Sequence of chain 2.A:
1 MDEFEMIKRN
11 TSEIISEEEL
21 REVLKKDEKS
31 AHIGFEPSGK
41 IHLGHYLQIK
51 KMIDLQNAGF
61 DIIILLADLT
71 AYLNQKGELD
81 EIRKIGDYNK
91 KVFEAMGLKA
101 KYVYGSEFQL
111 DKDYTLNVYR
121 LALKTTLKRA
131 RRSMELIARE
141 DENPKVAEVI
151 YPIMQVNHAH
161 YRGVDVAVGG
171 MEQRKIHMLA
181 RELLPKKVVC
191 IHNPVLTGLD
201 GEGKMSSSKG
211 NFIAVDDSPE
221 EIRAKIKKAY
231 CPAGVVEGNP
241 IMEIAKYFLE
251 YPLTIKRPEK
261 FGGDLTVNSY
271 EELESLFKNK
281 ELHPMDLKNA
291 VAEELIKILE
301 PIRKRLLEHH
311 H

A small-molecule ligand and the protein it binds are described below.
Small molecule (SMILES): N[C@@H](Cc1ccc(O)c([N+](=O)[O-])c1)C(=O)O

Binding-site contacts:
Ligand atom O2 contacts residue SER208 of chain 2.A at 3.6 Å.
Ligand atom CD2 contacts residue LEU136 of chain 2.A at 4.1 Å (hydrophobic).
Ligand atom C contacts residue LYS209 of chain 2.A at 4.5 Å.
Ligand atom CG contacts residue ALA138 of chain 2.A at 3.9 Å (hydrophobic).
Ligand atom CD1 contacts residue ALA138 of chain 2.A at 3.6 Å (hydrophobic).
Ligand atom CE2 contacts residue LYS204 of chain 2.A at 3.5 Å.
Ligand atom CE2 contacts residue SER208 of chain 2.A at 4.3 Å.
Ligand atom NN contacts residue SER208 of chain 2.A at 3.8 Å.
Ligand atom CE1 contacts residue SER206 of chain 2.A at 4.4 Å.
Ligand atom OH contacts residue SER208 of chain 2.A at 3.0 Å (h-bond).
Ligand atom OXT contacts residue GLU140 of chain 2.A at 4.1 Å.
Ligand atom CG contacts residue LEU136 of chain 2.A at 4.0 Å (hydrophobic).
Ligand atom O2 contacts residue LYS76 of chain 2.A at 3.5 Å (salt-bridge).
Ligand atom O contacts residue GLU140 of chain 2.A at 3.3 Å (salt-bridge).
Ligand atom CZ contacts residue SER206 of chain 2.A at 3.1 Å.
Ligand atom CA contacts residue GLU135 of chain 2.A at 4.0 Å.
Ligand atom O contacts residue LYS209 of chain 2.A at 3.9 Å.
Ligand atom CB contacts residue GLU135 of chain 2.A at 4.2 Å.
Ligand atom CD1 contacts residue ARG139 of chain 2.A at 4.3 Å.
Ligand atom NN contacts residue LYS76 of chain 2.A at 4.1 Å.
Ligand atom N contacts residue GLU140 of chain 2.A at 3.4 Å (salt-bridge).
Ligand atom CA contacts residue GLU140 of chain 2.A at 4.0 Å.
Ligand atom CB contacts residue LEU136 of chain 2.A at 3.8 Å (hydrophobic).
Ligand atom CA contacts residue LEU136 of chain 2.A at 4.2 Å (hydrophobic).
Ligand atom OH contacts residue SER206 of chain 2.A at 2.1 Å (h-bond).
Ligand atom CZ contacts residue SER208 of chain 2.A at 3.5 Å.
Ligand atom N contacts residue LEU136 of chain 2.A at 4.2 Å.
Ligand atom CD1 contacts residue ILE137 of chain 2.A at 3.8 Å (hydrophobic).
Ligand atom N contacts residue GLU135 of chain 2.A at 3.1 Å (salt-bridge).
Ligand atom O1 contacts residue SER208 of chain 2.A at 4.4 Å.
Ligand atom CB contacts residue ALA138 of chain 2.A at 3.3 Å (hydrophobic).
Ligand atom O1 contacts residue ARG139 of chain 2.A at 3.5 Å.
Ligand atom CD2 contacts residue LYS204 of chain 2.A at 3.7 Å.
Ligand atom OXT contacts residue LYS209 of chain 2.A at 4.2 Å.
Ligand atom CG contacts residue ILE137 of chain 2.A at 4.3 Å (hydrophobic).
Ligand atom C contacts residue GLU140 of chain 2.A at 3.6 Å.
Ligand atom CE1 contacts residue SER208 of chain 2.A at 3.9 Å.
Ligand atom O1 contacts residue LYS76 of chain 2.A at 3.8 Å.
Ligand atom CB contacts residue ILE137 of chain 2.A at 4.1 Å (hydrophobic).
Ligand atom CE2 contacts residue SER206 of chain 2.A at 3.4 Å.